A protein and the small-molecule ligand that binds it are described below.
Small molecule (SMILES): CC(=O)N[C@@H]1[C@@H](O)[C@H](O)[C@@H](CO)O[C@H]1O

Binding-site contacts:
Ligand atom O7 contacts residue ASN103 of chain 1.M at 3.2 Å (h-bond).
Ligand atom C7 contacts residue ASN103 of chain 1.M at 3.2 Å.
Ligand atom C5 contacts residue ASN103 of chain 1.M at 3.6 Å.
Ligand atom N2 contacts residue ASN103 of chain 1.M at 2.8 Å (h-bond).
Ligand atom C3 contacts residue ASN103 of chain 1.M at 3.8 Å.
Ligand atom C1 contacts residue ASN103 of chain 1.M at 1.4 Å.
Ligand atom C2 contacts residue ASN103 of chain 1.M at 2.4 Å.
Ligand atom O5 contacts residue ASN103 of chain 1.M at 2.4 Å (h-bond).
Ligand atom C8 contacts residue ASN103 of chain 1.M at 4.1 Å.
Ligand atom N2 contacts residue LYS159 of chain 1.M at 4.5 Å.
Ligand atom O5 contacts residue LYS113 of chain 1.M at 4.0 Å.
Ligand atom C4 contacts residue ASN103 of chain 1.M at 4.2 Å.

Sequence of chain 1.M:
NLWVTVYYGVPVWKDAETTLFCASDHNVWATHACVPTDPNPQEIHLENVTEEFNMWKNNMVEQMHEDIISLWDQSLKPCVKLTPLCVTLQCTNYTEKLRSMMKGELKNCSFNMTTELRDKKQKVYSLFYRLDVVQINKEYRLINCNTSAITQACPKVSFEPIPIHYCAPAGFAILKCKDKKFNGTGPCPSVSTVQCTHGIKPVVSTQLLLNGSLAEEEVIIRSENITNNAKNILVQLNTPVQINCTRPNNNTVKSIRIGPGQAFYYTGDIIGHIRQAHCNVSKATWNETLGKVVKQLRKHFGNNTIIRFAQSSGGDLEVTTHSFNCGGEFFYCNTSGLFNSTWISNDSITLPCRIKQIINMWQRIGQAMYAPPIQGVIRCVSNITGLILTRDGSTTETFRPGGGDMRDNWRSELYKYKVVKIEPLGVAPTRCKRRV